The small molecule below binds the protein below.
Small molecule (SMILES): C[C@H]1CCN(S(=O)(=O)c2cc(NC(=O)CN3C(=O)N[C@](C)(C4CC4)C3=O)ccc2Br)C1

Binding-site contacts:
Ligand atom O28 contacts residue ARG29 of chain 1.A at 3.3 Å (salt-bridge).
Ligand atom S08 contacts residue ASN86 of chain 1.A at 3.6 Å.
Ligand atom C22 contacts residue GLU39 of chain 1.A at 3.6 Å.
Ligand atom C13 contacts residue VAL30 of chain 1.A at 3.3 Å (hydrophobic).
Ligand atom N21 contacts residue GLU39 of chain 1.A at 2.6 Å (salt-bridge).
Ligand atom O20 contacts residue ASP36 of chain 1.A at 2.8 Å (salt-bridge).
Ligand atom C15 contacts residue VAL30 of chain 1.A at 3.2 Å (hydrophobic).
Ligand atom C23 contacts residue GLU39 of chain 1.A at 3.6 Å.
Ligand atom C13 contacts residue VAL35 of chain 1.A at 3.5 Å (hydrophobic).
Ligand atom O09 contacts residue ALA82 of chain 1.A at 3.3 Å.
Ligand atom N14 contacts residue LYS33 of chain 1.A at 2.9 Å (salt-bridge).
Ligand atom C29 contacts residue LYS33 of chain 1.A at 3.4 Å.
Ligand atom C15 contacts residue LYS33 of chain 1.A at 3.8 Å.
Ligand atom C07 contacts residue TYR85 of chain 1.A at 3.8 Å (hydrophobic).
Ligand atom O20 contacts residue VAL35 of chain 1.A at 3.4 Å.
Ligand atom O10 contacts residue ASN86 of chain 1.A at 3.6 Å (h-bond).
Ligand atom N14 contacts residue VAL30 of chain 1.A at 2.9 Å (h-bond).
Ligand atom C17 contacts residue LYS33 of chain 1.A at 3.7 Å.
Ligand atom O16 contacts residue VAL30 of chain 1.A at 3.3 Å.
Ligand atom BR1 contacts residue TYR43 of chain 1.A at 3.7 Å.
Ligand atom O09 contacts residue ILE96 of chain 1.A at 3.4 Å.
Ligand atom C07 contacts residue TYR43 of chain 1.A at 3.6 Å (hydrophobic).
Ligand atom O09 contacts residue ASN86 of chain 1.A at 3.5 Å (h-bond).
Ligand atom N14 contacts residue VAL35 of chain 1.A at 3.6 Å.
Ligand atom O10 contacts residue TYR43 of chain 1.A at 3.0 Å (h-bond).
Ligand atom C30 contacts residue MET51 of chain 1.A at 3.4 Å (hydrophobic).
Ligand atom O09 contacts residue PHE31 of chain 1.A at 3.4 Å.
Ligand atom C29 contacts residue VAL30 of chain 1.A at 3.7 Å (hydrophobic).
Ligand atom C12 contacts residue VAL35 of chain 1.A at 3.5 Å (hydrophobic).
Ligand atom C31 contacts residue TYR43 of chain 1.A at 3.7 Å (hydrophobic).
Ligand atom BR1 contacts residue ILE78 of chain 1.A at 3.1 Å.
Ligand atom C19 contacts residue GLU39 of chain 1.A at 3.6 Å.
Ligand atom C01 contacts residue VAL40 of chain 1.A at 3.8 Å (hydrophobic).
Ligand atom C25 contacts residue GLU39 of chain 1.A at 3.6 Å.
Ligand atom BR1 contacts residue ALA82 of chain 1.A at 3.7 Å.
Ligand atom C13 contacts residue LYS33 of chain 1.A at 3.7 Å.
Ligand atom O10 contacts residue ALA82 of chain 1.A at 3.7 Å.
Ligand atom C17 contacts residue VAL30 of chain 1.A at 3.6 Å (hydrophobic).
Ligand atom N06 contacts residue ASN86 of chain 1.A at 3.3 Å (h-bond).
Ligand atom C17 contacts residue PRO34 of chain 1.A at 3.5 Å (hydrophobic).

Sequence of chain 1.A:
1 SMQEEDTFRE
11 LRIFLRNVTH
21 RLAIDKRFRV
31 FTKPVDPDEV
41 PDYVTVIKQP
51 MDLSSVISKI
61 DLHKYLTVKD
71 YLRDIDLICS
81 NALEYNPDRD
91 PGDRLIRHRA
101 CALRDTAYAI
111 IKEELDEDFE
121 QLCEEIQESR